Sequence of chain 3.B:
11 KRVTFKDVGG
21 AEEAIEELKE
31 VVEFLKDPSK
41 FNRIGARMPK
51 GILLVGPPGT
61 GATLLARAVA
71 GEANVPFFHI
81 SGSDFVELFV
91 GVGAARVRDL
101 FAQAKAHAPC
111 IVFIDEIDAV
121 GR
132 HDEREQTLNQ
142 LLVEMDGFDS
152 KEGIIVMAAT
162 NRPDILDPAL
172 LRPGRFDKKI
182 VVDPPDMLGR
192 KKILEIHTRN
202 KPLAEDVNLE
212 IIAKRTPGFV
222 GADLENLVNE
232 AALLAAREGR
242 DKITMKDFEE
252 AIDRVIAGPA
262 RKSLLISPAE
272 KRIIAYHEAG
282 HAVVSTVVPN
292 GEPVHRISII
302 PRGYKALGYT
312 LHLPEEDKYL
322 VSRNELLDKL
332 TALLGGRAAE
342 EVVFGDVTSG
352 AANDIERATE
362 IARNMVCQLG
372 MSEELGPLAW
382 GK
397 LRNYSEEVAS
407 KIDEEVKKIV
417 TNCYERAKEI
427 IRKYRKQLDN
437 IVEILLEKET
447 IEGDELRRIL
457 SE

The protein below binds the small molecule below.
Small molecule (SMILES): CC(C)C[C@H](CC(=O)NO)C(=O)N[C@@H](Cc1ccc2ccccc2c1)C(=O)N[C@@H](C)C(N)=O

Binding-site contacts:
Ligand atom CBC contacts residue LYS306 of chain 2.C at 3.9 Å.
Ligand atom OAF contacts residue HIS278 of chain 2.C at 3.3 Å (h-bond).
Ligand atom CAX contacts residue GLU279 of chain 2.C at 3.9 Å.
Ligand atom CAX contacts residue ZN1 of chain 2.H at 2.8 Å.
Ligand atom OAG contacts residue ALA307 of chain 2.C at 3.7 Å.
Ligand atom OAG contacts residue LEU308 of chain 2.C at 2.9 Å (h-bond).
Ligand atom CAB contacts residue GLY351 of chain 2.C at 3.1 Å.
Ligand atom OAI contacts residue ZN1 of chain 2.H at 2.1 Å.
Ligand atom NAD contacts residue TYR320 of chain 3.B at 2.8 Å (h-bond).
Ligand atom NAT contacts residue GLU279 of chain 2.C at 2.9 Å (salt-bridge).
Ligand atom OAI contacts residue GLU279 of chain 2.C at 2.7 Å (salt-bridge).
Ligand atom OAG contacts residue LYS306 of chain 2.C at 3.7 Å.
Ligand atom CAP contacts residue TYR305 of chain 2.C at 3.9 Å (hydrophobic).
Ligand atom CAP contacts residue LYS306 of chain 2.C at 2.9 Å.
Ligand atom CA contacts residue TYR320 of chain 3.B at 3.0 Å (hydrophobic).
Ligand atom OAF contacts residue ASP355 of chain 2.C at 2.7 Å (salt-bridge).
Ligand atom NAT contacts residue GLY309 of chain 2.C at 3.3 Å (h-bond).
Ligand atom CBA contacts residue LYS306 of chain 2.C at 3.5 Å.
Ligand atom CBF contacts residue GLY351 of chain 2.C at 3.6 Å.
Ligand atom CAZ contacts residue LYS306 of chain 2.C at 3.8 Å.
Ligand atom CAO contacts residue ASN354 of chain 2.C at 3.5 Å.
Ligand atom CA contacts residue LEU308 of chain 2.C at 3.8 Å (hydrophobic).
Ligand atom CAN contacts residue ALA307 of chain 2.C at 3.7 Å (hydrophobic).
Ligand atom CAR contacts residue LYS306 of chain 2.C at 3.4 Å.
Ligand atom CAS contacts residue GLU279 of chain 2.C at 3.8 Å.
Ligand atom CAN contacts residue TYR305 of chain 2.C at 3.5 Å (hydrophobic).
Ligand atom CAA contacts residue ILE275 of chain 2.C at 3.6 Å (hydrophobic).
Ligand atom CAL contacts residue ASN354 of chain 2.C at 3.6 Å.
Ligand atom OAF contacts residue ZN1 of chain 2.H at 2.1 Å.
Ligand atom N contacts residue LYS306 of chain 2.C at 3.4 Å (salt-bridge).
Ligand atom CBG contacts residue LYS306 of chain 2.C at 3.1 Å.
Ligand atom NAV contacts residue GLY351 of chain 2.C at 3.8 Å.
Ligand atom N contacts residue LEU308 of chain 2.C at 3.9 Å.
Ligand atom CAX contacts residue HIS278 of chain 2.C at 3.8 Å.
Ligand atom OAI contacts residue HIS282 of chain 2.C at 3.3 Å (h-bond).
Ligand atom NAT contacts residue ZN1 of chain 2.H at 2.9 Å.
Ligand atom OAI contacts residue HIS278 of chain 2.C at 3.5 Å (h-bond).
Ligand atom C contacts residue TYR320 of chain 3.B at 3.2 Å (hydrophobic).
Ligand atom CB contacts residue LYS306 of chain 2.C at 3.7 Å.
Ligand atom CB contacts residue TYR320 of chain 3.B at 3.6 Å (hydrophobic).

Sequence of chain 2.C:
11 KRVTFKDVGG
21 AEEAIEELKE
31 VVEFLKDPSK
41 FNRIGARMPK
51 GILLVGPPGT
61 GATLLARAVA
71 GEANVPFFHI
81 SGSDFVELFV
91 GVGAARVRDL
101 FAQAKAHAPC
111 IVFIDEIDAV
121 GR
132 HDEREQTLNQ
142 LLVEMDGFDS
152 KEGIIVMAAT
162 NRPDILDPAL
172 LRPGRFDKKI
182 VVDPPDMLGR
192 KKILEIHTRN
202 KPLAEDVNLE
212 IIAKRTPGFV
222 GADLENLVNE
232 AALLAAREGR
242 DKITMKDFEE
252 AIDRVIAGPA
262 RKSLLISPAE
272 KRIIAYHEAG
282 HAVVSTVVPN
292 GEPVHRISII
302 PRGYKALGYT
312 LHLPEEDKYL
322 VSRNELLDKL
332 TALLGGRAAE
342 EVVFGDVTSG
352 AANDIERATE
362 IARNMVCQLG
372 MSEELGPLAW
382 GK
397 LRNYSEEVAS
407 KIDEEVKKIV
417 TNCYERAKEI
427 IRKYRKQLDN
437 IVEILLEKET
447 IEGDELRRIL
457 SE